Sequence of chain 1.D:
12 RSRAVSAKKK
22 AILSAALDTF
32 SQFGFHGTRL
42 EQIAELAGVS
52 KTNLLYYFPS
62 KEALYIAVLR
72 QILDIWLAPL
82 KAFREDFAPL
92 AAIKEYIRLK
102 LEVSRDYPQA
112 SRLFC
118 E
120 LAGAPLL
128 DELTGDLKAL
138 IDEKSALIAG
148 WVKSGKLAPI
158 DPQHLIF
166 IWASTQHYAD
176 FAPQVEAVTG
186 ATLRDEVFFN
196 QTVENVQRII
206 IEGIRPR

A protein and the small-molecule ligand that binds it are described below.
Small molecule (SMILES): O=c1cc[nH]c(=O)[nH]1

Binding-site contacts:
Ligand atom O2 contacts residue TRP167 of chain 1.C at 3.7 Å.
Ligand atom C6 contacts residue GLN179 of chain 1.D at 3.6 Å.
Ligand atom C2 contacts residue TRP167 of chain 1.C at 3.4 Å (hydrophobic).
Ligand atom N3 contacts residue TRP77 of chain 1.C at 3.5 Å.
Ligand atom N3 contacts residue GLN171 of chain 1.C at 2.6 Å (h-bond).
Ligand atom C5 contacts residue TRP167 of chain 1.C at 3.5 Å (hydrophobic).
Ligand atom O4 contacts residue GLN171 of chain 1.C at 3.3 Å (h-bond).
Ligand atom C2 contacts residue TRP77 of chain 1.C at 3.7 Å (hydrophobic).
Ligand atom C2 contacts residue PHE115 of chain 1.C at 4.1 Å (hydrophobic).
Ligand atom C6 contacts residue TRP167 of chain 1.C at 3.6 Å (hydrophobic).
Ligand atom O2 contacts residue GLN171 of chain 1.C at 3.3 Å (h-bond).
Ligand atom C6 contacts residue LEU74 of chain 1.C at 3.6 Å (hydrophobic).
Ligand atom N1 contacts residue LEU74 of chain 1.C at 4.3 Å.
Ligand atom C5 contacts residue TRP77 of chain 1.C at 3.6 Å (hydrophobic).
Ligand atom O2 contacts residue TRP77 of chain 1.C at 4.0 Å.
Ligand atom O2 contacts residue PHE176 of chain 1.D at 3.7 Å.
Ligand atom N1 contacts residue GLN179 of chain 1.D at 2.7 Å (h-bond).
Ligand atom C4 contacts residue TRP77 of chain 1.C at 3.3 Å (hydrophobic).
Ligand atom C5 contacts residue LEU78 of chain 1.C at 4.2 Å (hydrophobic).
Ligand atom C4 contacts residue GLN171 of chain 1.C at 3.4 Å.
Ligand atom N3 contacts residue TRP167 of chain 1.C at 3.3 Å.
Ligand atom O4 contacts residue TRP77 of chain 1.C at 3.5 Å.
Ligand atom C2 contacts residue GLN171 of chain 1.C at 3.6 Å.
Ligand atom C2 contacts residue GLN179 of chain 1.D at 3.5 Å.
Ligand atom O4 contacts residue TRP167 of chain 1.C at 3.2 Å (h-bond).
Ligand atom C6 contacts residue TRP77 of chain 1.C at 3.9 Å (hydrophobic).
Ligand atom C4 contacts residue TRP167 of chain 1.C at 3.4 Å (hydrophobic).
Ligand atom N1 contacts residue TRP167 of chain 1.C at 3.6 Å.
Ligand atom N3 contacts residue LYS101 of chain 1.C at 4.1 Å.
Ligand atom C5 contacts residue LEU74 of chain 1.C at 4.2 Å (hydrophobic).
Ligand atom C6 contacts residue LEU134 of chain 1.C at 4.4 Å (hydrophobic).
Ligand atom C4 contacts residue LYS101 of chain 1.C at 3.9 Å.
Ligand atom N1 contacts residue TRP77 of chain 1.C at 4.0 Å.
Ligand atom O2 contacts residue PHE115 of chain 1.C at 3.6 Å.
Ligand atom N1 contacts residue PHE115 of chain 1.C at 3.9 Å.
Ligand atom O2 contacts residue GLN179 of chain 1.D at 3.0 Å (h-bond).
Ligand atom O4 contacts residue LYS101 of chain 1.C at 3.0 Å (salt-bridge).

Sequence of chain 1.C:
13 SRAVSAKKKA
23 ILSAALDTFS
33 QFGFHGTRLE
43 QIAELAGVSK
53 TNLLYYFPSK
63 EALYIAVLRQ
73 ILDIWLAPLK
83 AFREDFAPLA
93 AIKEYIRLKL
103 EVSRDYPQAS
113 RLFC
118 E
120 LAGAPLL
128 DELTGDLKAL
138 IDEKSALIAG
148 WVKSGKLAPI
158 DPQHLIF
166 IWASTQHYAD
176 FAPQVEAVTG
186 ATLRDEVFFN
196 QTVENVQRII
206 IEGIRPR